The protein below binds the small molecule below.
Small molecule (SMILES): CCCCCCCCCCO[C@@H]1O[C@H](CO)[C@@H](O[C@H]2O[C@H](CO)[C@@H](O)[C@H](O)[C@H]2O)[C@H](O)[C@H]1O

Binding-site contacts:
Ligand atom C10 contacts residue SER22 of chain 1.A at 3.5 Å.
Ligand atom C11 contacts residue LYS23 of chain 1.A at 3.5 Å.
Ligand atom O5 contacts residue SER25 of chain 1.A at 3.3 Å.
Ligand atom C28 contacts residue PHE26 of chain 1.A at 4.0 Å (hydrophobic).
Ligand atom O7 contacts residue PEG1 of chain 1.J at 3.9 Å.
Ligand atom O1 contacts residue LYS23 of chain 1.A at 3.0 Å (salt-bridge).
Ligand atom C4 contacts residue PEG1 of chain 1.J at 3.4 Å.
Ligand atom C5 contacts residue SER22 of chain 1.A at 3.5 Å.
Ligand atom C18 contacts residue PHE26 of chain 1.A at 3.6 Å (hydrophobic).
Ligand atom C19 contacts residue PHE26 of chain 1.A at 3.8 Å (hydrophobic).
Ligand atom C3 contacts residue PEG1 of chain 1.J at 3.9 Å.
Ligand atom C18 contacts residue SER25 of chain 1.A at 3.9 Å.
Ligand atom O1 contacts residue SER22 of chain 1.A at 3.7 Å.
Ligand atom C6 contacts residue PEG1 of chain 1.J at 3.8 Å.
Ligand atom C1 contacts residue MET24 of chain 1.A at 3.7 Å (hydrophobic).
Ligand atom C34 contacts residue PHE27 of chain 1.A at 3.6 Å (hydrophobic).
Ligand atom C4 contacts residue MET24 of chain 1.A at 4.1 Å (hydrophobic).
Ligand atom O5 contacts residue PHE26 of chain 1.A at 4.1 Å.
Ligand atom C1 contacts residue SER25 of chain 1.A at 4.1 Å.
Ligand atom O5 contacts residue MET24 of chain 1.A at 4.0 Å.
Ligand atom C2 contacts residue MET24 of chain 1.A at 3.9 Å (hydrophobic).
Ligand atom C28 contacts residue PHE27 of chain 1.A at 4.1 Å (hydrophobic).
Ligand atom C22 contacts residue PEG1 of chain 1.J at 3.3 Å.
Ligand atom C1 contacts residue PHE26 of chain 1.A at 3.8 Å (hydrophobic).
Ligand atom C10 contacts residue LYS23 of chain 1.A at 3.8 Å.
Ligand atom C22 contacts residue PHE26 of chain 1.A at 3.6 Å (hydrophobic).
Ligand atom C57 contacts residue LYS23 of chain 1.A at 4.0 Å.
Ligand atom O55 contacts residue MET24 of chain 1.A at 3.9 Å.
Ligand atom C6 contacts residue PHE26 of chain 1.A at 3.8 Å (hydrophobic).
Ligand atom O3 contacts residue SER22 of chain 1.A at 4.0 Å.
Ligand atom C3 contacts residue MET24 of chain 1.A at 3.4 Å (hydrophobic).
Ligand atom O16 contacts residue SER25 of chain 1.A at 3.7 Å.
Ligand atom O55 contacts residue LYS29 of chain 1.A at 3.5 Å (salt-bridge).
Ligand atom C25 contacts residue PEG1 of chain 1.J at 2.9 Å.
Ligand atom C2 contacts residue PEG1 of chain 1.J at 3.8 Å.
Ligand atom O5 contacts residue PEG1 of chain 1.J at 4.0 Å.
Ligand atom C6 contacts residue SER25 of chain 1.A at 3.9 Å.
Ligand atom O6 contacts residue LYS23 of chain 1.A at 2.7 Å (salt-bridge).
Ligand atom C9 contacts residue LYS23 of chain 1.A at 3.8 Å.
Ligand atom O16 contacts residue PHE26 of chain 1.A at 3.0 Å (h-bond).

Sequence of chain 1.A:
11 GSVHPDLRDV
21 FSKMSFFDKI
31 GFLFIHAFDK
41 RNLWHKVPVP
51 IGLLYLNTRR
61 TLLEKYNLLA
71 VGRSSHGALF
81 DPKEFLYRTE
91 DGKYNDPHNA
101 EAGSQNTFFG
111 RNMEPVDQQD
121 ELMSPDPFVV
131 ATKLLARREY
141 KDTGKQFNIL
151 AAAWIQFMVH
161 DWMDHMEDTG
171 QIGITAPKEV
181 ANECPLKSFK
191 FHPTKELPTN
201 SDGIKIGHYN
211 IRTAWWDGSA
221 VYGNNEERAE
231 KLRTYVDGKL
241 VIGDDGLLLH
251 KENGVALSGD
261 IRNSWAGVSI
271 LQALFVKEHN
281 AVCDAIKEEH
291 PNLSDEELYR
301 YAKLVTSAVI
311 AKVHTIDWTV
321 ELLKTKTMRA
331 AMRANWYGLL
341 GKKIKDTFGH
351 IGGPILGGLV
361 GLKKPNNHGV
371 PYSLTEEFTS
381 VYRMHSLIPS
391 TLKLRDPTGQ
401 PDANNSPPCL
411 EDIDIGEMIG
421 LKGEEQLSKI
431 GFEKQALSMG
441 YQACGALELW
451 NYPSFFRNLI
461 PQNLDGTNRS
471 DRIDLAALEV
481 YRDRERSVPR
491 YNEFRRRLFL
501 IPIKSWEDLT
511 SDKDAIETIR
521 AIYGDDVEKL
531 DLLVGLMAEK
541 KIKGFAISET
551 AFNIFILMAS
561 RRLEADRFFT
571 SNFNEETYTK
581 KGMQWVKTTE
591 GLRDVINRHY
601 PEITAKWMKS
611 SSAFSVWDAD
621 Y